Sequence of chain 39.D:
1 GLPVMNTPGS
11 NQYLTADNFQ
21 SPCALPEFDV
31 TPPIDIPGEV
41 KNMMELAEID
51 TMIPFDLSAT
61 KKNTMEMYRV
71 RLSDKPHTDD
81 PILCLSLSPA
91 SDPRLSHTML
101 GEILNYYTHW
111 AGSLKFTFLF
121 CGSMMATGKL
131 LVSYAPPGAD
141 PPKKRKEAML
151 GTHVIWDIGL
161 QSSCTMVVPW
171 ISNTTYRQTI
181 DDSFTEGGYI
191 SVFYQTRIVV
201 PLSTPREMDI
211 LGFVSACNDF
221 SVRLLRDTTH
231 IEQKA

This protein binds this small molecule.
Small molecule (SMILES): CCOC(=O)c1ccc(OCCC2CCN(c3ccc(C)nn3)CC2)cc1

Binding-site contacts:
Ligand atom C25 contacts residue ASP236 of chain 39.B at 3.5 Å.
Ligand atom C11 contacts residue ILE110 of chain 39.B at 3.6 Å (hydrophobic).
Ligand atom C8 contacts residue VAL199 of chain 39.B at 3.7 Å (hydrophobic).
Ligand atom C5 contacts residue VAL196 of chain 39.B at 3.8 Å (hydrophobic).
Ligand atom C17 contacts residue PHE237 of chain 39.B at 3.7 Å (hydrophobic).
Ligand atom O22 contacts residue TYR112 of chain 39.B at 3.5 Å.
Ligand atom C12 contacts residue PHE237 of chain 39.B at 3.5 Å (hydrophobic).
Ligand atom C4 contacts residue TYR159 of chain 39.B at 3.5 Å (hydrophobic).
Ligand atom C2 contacts residue ILE194 of chain 39.B at 3.5 Å (hydrophobic).
Ligand atom N3 contacts residue ILE194 of chain 39.B at 3.6 Å.
Ligand atom O23 contacts residue TYR112 of chain 39.B at 3.5 Å.
Ligand atom C8 contacts residue VAL196 of chain 39.B at 3.6 Å (hydrophobic).
Ligand atom N4 contacts residue LEU134 of chain 39.B at 3.7 Å.
Ligand atom C2 contacts residue TYR159 of chain 39.B at 3.5 Å (hydrophobic).
Ligand atom C21 contacts residue PHE237 of chain 39.B at 3.7 Å (hydrophobic).
Ligand atom C17 contacts residue TYR112 of chain 39.B at 3.8 Å (hydrophobic).
Ligand atom N6 contacts residue VAL196 of chain 39.B at 3.9 Å.
Ligand atom O23 contacts residue PHE237 of chain 39.B at 3.8 Å.
Ligand atom C4 contacts residue VAL196 of chain 39.B at 3.9 Å (hydrophobic).
Ligand atom N3 contacts residue TYR159 of chain 39.B at 3.9 Å.
Ligand atom N4 contacts residue LEU240 of chain 39.B at 3.6 Å.
Ligand atom C25 contacts residue SER206 of chain 39.B at 3.8 Å.
Ligand atom C18 contacts residue PHE237 of chain 39.B at 3.6 Å (hydrophobic).
Ligand atom C7 contacts residue TYR159 of chain 39.B at 3.7 Å (hydrophobic).
Ligand atom C1 contacts residue PRO181 of chain 39.B at 3.7 Å (hydrophobic).
Ligand atom C18 contacts residue TYR112 of chain 39.B at 3.7 Å (hydrophobic).
Ligand atom C13 contacts residue MET132 of chain 39.B at 3.8 Å (hydrophobic).
Ligand atom C10 contacts residue MET132 of chain 39.B at 3.3 Å (hydrophobic).
Ligand atom C10 contacts residue ILE110 of chain 39.B at 3.5 Å (hydrophobic).
Ligand atom C20 contacts residue TYR205 of chain 39.B at 3.5 Å (hydrophobic).
Ligand atom C3 contacts residue ALA24 of chain 39.D at 3.5 Å (hydrophobic).
Ligand atom N3 contacts residue LEU240 of chain 39.B at 3.5 Å.
Ligand atom O14 contacts residue MET132 of chain 39.B at 3.4 Å.
Ligand atom O22 contacts residue TYR205 of chain 39.B at 3.8 Å.
Ligand atom C19 contacts residue TYR205 of chain 39.B at 3.7 Å (hydrophobic).
Ligand atom C11 contacts residue LEU134 of chain 39.B at 3.8 Å (hydrophobic).
Ligand atom C13 contacts residue VAL199 of chain 39.B at 3.7 Å (hydrophobic).
Ligand atom C7 contacts residue VAL196 of chain 39.B at 3.6 Å (hydrophobic).
Ligand atom C3 contacts residue TYR159 of chain 39.B at 3.6 Å (hydrophobic).
Ligand atom C21 contacts residue TYR112 of chain 39.B at 3.3 Å (hydrophobic).

Sequence of chain 39.B:
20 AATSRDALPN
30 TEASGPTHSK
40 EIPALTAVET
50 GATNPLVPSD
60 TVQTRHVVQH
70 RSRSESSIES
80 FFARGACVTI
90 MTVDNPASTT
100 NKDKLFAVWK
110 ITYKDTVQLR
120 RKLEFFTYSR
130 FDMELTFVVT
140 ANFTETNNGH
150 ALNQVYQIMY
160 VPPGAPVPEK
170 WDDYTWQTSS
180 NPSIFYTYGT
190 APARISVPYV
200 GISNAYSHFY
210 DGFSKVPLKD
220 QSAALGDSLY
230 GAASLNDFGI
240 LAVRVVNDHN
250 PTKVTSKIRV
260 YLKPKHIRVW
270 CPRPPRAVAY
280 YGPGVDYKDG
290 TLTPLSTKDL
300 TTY